Sequence of chain 1.A:
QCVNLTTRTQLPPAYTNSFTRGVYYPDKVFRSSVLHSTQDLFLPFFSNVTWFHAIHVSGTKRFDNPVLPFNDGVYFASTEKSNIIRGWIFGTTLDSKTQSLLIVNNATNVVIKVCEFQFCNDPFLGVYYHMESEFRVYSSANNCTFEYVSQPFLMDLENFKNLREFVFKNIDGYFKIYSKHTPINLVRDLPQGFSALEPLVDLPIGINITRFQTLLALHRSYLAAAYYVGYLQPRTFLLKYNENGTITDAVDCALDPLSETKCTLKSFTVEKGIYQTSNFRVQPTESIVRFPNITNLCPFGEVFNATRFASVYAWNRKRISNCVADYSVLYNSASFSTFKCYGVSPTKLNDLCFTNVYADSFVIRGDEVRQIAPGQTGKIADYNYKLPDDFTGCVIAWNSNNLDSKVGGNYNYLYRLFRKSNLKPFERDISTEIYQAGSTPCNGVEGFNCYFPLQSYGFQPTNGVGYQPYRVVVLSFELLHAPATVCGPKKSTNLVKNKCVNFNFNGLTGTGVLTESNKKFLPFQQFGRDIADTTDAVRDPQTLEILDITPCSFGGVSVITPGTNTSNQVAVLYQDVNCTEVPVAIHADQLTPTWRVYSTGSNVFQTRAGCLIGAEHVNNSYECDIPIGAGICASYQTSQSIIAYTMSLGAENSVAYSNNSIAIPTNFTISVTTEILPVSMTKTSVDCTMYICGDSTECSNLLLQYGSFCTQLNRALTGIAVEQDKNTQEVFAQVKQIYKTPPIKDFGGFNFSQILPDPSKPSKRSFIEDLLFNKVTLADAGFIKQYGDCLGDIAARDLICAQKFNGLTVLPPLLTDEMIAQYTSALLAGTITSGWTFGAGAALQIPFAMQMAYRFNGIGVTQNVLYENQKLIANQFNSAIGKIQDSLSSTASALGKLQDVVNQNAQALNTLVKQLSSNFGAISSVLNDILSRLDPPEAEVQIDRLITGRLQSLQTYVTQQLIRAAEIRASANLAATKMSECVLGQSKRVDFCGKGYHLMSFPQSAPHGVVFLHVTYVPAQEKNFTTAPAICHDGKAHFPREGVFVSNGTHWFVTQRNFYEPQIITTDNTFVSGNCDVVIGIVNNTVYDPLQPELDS

This protein binds this small molecule.
Small molecule (SMILES): CC(=O)N[C@@H]1[C@@H](O)[C@H](O)[C@@H](CO)O[C@H]1O

Sequence of chain 1.D:
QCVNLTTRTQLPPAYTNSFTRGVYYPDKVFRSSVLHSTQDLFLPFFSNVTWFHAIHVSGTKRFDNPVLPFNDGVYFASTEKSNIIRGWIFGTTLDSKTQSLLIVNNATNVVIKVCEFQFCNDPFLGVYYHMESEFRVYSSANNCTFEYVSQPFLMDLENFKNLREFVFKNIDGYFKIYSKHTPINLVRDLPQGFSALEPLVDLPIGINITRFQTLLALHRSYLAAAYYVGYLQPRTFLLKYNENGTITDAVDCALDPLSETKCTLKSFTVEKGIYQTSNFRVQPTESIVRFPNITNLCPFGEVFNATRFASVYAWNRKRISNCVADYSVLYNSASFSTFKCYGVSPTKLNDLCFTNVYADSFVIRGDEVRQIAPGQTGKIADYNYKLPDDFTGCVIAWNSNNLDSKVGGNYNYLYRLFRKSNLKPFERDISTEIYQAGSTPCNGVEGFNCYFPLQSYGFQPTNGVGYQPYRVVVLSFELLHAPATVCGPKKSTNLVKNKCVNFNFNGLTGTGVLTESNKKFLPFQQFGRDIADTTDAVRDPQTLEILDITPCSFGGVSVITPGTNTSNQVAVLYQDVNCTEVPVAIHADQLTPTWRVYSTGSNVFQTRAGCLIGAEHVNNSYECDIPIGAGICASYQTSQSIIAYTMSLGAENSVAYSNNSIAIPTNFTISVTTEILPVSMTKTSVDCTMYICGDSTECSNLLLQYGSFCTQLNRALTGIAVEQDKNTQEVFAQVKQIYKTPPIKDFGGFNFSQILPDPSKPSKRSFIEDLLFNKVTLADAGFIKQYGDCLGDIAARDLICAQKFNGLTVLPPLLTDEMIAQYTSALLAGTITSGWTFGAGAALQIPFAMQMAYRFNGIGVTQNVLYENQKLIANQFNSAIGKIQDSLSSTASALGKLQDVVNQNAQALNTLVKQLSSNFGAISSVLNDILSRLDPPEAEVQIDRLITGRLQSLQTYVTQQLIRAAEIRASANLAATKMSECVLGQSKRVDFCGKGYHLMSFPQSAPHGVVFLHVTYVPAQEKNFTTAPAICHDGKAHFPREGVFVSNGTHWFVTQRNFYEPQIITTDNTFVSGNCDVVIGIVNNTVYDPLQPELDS

Binding-site contacts:
Ligand atom C5 contacts residue ASP796 of chain 1.D at 4.2 Å.
Ligand atom C4 contacts residue ASN709 of chain 1.A at 4.2 Å.
Ligand atom C1 contacts residue ASN709 of chain 1.A at 1.4 Å.
Ligand atom O5 contacts residue ASN709 of chain 1.A at 2.4 Å (h-bond).
Ligand atom C6 contacts residue ASP796 of chain 1.D at 4.4 Å.
Ligand atom C8 contacts residue GLY1131 of chain 1.A at 3.7 Å.
Ligand atom N2 contacts residue ASN709 of chain 1.A at 2.9 Å (h-bond).
Ligand atom O6 contacts residue ASP796 of chain 1.D at 3.8 Å.
Ligand atom C7 contacts residue ASN709 of chain 1.A at 3.2 Å.
Ligand atom C2 contacts residue ASN709 of chain 1.A at 2.4 Å.
Ligand atom C5 contacts residue ASN709 of chain 1.A at 3.7 Å.
Ligand atom C8 contacts residue ASN709 of chain 1.A at 4.3 Å.
Ligand atom O5 contacts residue ASP796 of chain 1.D at 2.9 Å (salt-bridge).
Ligand atom C1 contacts residue ASP796 of chain 1.D at 3.2 Å.
Ligand atom O7 contacts residue ASN709 of chain 1.A at 3.1 Å (h-bond).
Ligand atom C3 contacts residue ASN709 of chain 1.A at 3.8 Å.
Ligand atom C2 contacts residue ASP796 of chain 1.D at 4.3 Å.